A protein and the small-molecule ligand that binds it are described below.
Small molecule (SMILES): Cc1ncc(COP(=O)(O)O)c(CNc2csc(C(=O)O)c2)c1O

Binding-site contacts:
Ligand atom C5 contacts residue SER181 of chain 1.A at 3.8 Å.
Ligand atom O1T contacts residue THR242 of chain 1.A at 3.1 Å (h-bond).
Ligand atom C3T contacts residue SER180 of chain 1.A at 3.7 Å.
Ligand atom N4A contacts residue SER180 of chain 1.A at 2.8 Å (h-bond).
Ligand atom O3P contacts residue ILE204 of chain 1.A at 3.5 Å (h-bond).
Ligand atom O1P contacts residue ARG50 of chain 1.A at 2.9 Å (salt-bridge).
Ligand atom C3 contacts residue SER180 of chain 1.A at 3.6 Å.
Ligand atom O4P contacts residue GLY203 of chain 1.A at 3.5 Å.
Ligand atom N1 contacts residue SER181 of chain 1.A at 3.3 Å (h-bond).
Ligand atom C2A contacts residue ARG138 of chain 1.A at 3.6 Å.
Ligand atom S contacts residue THR242 of chain 1.A at 3.2 Å (h-bond).
Ligand atom O3P contacts residue SER240 of chain 1.A at 3.5 Å.
Ligand atom C6 contacts residue SER181 of chain 1.A at 3.3 Å.
Ligand atom C4T contacts residue SER180 of chain 1.A at 3.5 Å.
Ligand atom C3A contacts residue THR242 of chain 1.A at 2.5 Å.
Ligand atom O3 contacts residue SER180 of chain 1.A at 3.6 Å.
Ligand atom O4P contacts residue LEU201 of chain 1.A at 3.6 Å.
Ligand atom N1 contacts residue LEU201 of chain 1.A at 3.6 Å.
Ligand atom P contacts residue THR241 of chain 1.A at 3.6 Å.
Ligand atom C6 contacts residue ASN182 of chain 1.A at 3.5 Å.
Ligand atom C2A contacts residue GLU177 of chain 1.A at 3.5 Å.
Ligand atom C2T contacts residue THR242 of chain 1.A at 2.7 Å.
Ligand atom C2 contacts residue GLU177 of chain 1.A at 3.5 Å.
Ligand atom C5 contacts residue LEU201 of chain 1.A at 3.7 Å (hydrophobic).
Ligand atom C2A contacts residue GLY178 of chain 1.A at 3.8 Å.
Ligand atom O3P contacts residue GLY203 of chain 1.A at 3.8 Å.
Ligand atom N1 contacts residue GLU177 of chain 1.A at 2.7 Å (salt-bridge).
Ligand atom C6 contacts residue GLU177 of chain 1.A at 3.6 Å.
Ligand atom C4A contacts residue LYS145 of chain 1.A at 3.4 Å.
Ligand atom O3P contacts residue THR241 of chain 1.A at 3.6 Å.
Ligand atom C3T contacts residue THR242 of chain 1.A at 3.6 Å.
Ligand atom O1P contacts residue GLY203 of chain 1.A at 3.5 Å.
Ligand atom O1P contacts residue ILE204 of chain 1.A at 2.8 Å (h-bond).
Ligand atom S contacts residue VAL33 of chain 1.A at 3.7 Å.
Ligand atom O3P contacts residue THR205 of chain 1.A at 2.8 Å (h-bond).
Ligand atom O2P contacts residue SER240 of chain 1.A at 3.7 Å.
Ligand atom O2T contacts residue THR242 of chain 1.A at 2.7 Å (h-bond).
Ligand atom C4 contacts residue SER180 of chain 1.A at 3.7 Å.
Ligand atom O2P contacts residue THR241 of chain 1.A at 2.7 Å (h-bond).
Ligand atom P contacts residue ILE204 of chain 1.A at 3.6 Å.

Sequence of chain 1.A:
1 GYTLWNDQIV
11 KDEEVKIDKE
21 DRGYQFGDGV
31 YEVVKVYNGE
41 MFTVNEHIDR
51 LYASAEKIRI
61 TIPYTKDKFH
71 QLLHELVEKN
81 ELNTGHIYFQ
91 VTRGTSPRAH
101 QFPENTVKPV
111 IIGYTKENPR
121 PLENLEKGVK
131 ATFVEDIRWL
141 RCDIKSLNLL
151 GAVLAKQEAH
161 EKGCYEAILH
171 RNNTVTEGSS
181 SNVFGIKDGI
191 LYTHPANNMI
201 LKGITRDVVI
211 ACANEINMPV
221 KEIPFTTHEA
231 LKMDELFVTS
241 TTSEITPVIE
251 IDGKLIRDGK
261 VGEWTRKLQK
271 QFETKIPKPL